The small molecule below binds the protein below.
Small molecule (SMILES): CC(=O)N[C@H]1[C@H](O[C@H]2[C@H](O[C@@H]3O[C@@H](C)[C@@H](O)[C@@H](O)[C@@H]3O)[C@@H](NC(C)=O)CO[C@@H]2CO)O[C@H](CO)[C@@H](O[C@@H]2O[C@H](CO)[C@@H](O)[C@H](O)[C@@H]2O)[C@@H]1O

Binding-site contacts:
Ligand atom C3 contacts residue ASN116 of chain 1.B at 3.8 Å.
Ligand atom C7 contacts residue ASN116 of chain 1.B at 3.6 Å.
Ligand atom N2 contacts residue ASN116 of chain 1.B at 3.1 Å (h-bond).
Ligand atom C5 contacts residue ASN116 of chain 1.B at 3.6 Å.
Ligand atom C1 contacts residue SER118 of chain 1.B at 4.3 Å.
Ligand atom O7 contacts residue ASN116 of chain 1.B at 3.7 Å.
Ligand atom C1 contacts residue ASN116 of chain 1.B at 1.4 Å.
Ligand atom O6 contacts residue HIS111 of chain 1.B at 4.0 Å.
Ligand atom O5 contacts residue SER118 of chain 1.B at 4.1 Å.
Ligand atom C5 contacts residue SER118 of chain 1.B at 4.1 Å.
Ligand atom C4 contacts residue ASN116 of chain 1.B at 4.3 Å.
Ligand atom C6 contacts residue SER118 of chain 1.B at 4.0 Å.
Ligand atom C2 contacts residue ASN116 of chain 1.B at 2.5 Å.
Ligand atom O5 contacts residue ASN116 of chain 1.B at 2.3 Å (h-bond).

Sequence of chain 1.B:
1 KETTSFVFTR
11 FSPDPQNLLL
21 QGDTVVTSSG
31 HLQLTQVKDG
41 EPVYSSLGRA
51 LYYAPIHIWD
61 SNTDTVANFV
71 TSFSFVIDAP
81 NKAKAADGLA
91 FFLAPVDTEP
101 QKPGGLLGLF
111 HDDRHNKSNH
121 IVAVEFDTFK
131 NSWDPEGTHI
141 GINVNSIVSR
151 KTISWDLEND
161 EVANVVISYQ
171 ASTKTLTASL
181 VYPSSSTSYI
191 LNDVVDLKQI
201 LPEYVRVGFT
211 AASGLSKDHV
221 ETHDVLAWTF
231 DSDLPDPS